This small molecule binds to this protein.
Small molecule (SMILES): C=CC(=O)N1CC[C@H](n2nc(C#Cc3cc(OC)cc(OC)c3)c3c(N)ncnc32)C1

Binding-site contacts:
Ligand atom N05 contacts residue LEU176 of chain 1.A at 3.7 Å.
Ligand atom C0M contacts residue ASN114 of chain 1.A at 2.9 Å.
Ligand atom O02 contacts residue VAL107 of chain 1.A at 3.8 Å.
Ligand atom N06 contacts residue ALA110 of chain 1.A at 2.8 Å (h-bond).
Ligand atom C0L contacts residue TYR109 of chain 1.A at 3.5 Å (hydrophobic).
Ligand atom C0V contacts residue ASN114 of chain 1.A at 3.1 Å.
Ligand atom C0F contacts residue ALA110 of chain 1.A at 3.9 Å (hydrophobic).
Ligand atom N08 contacts residue ALA110 of chain 1.A at 3.5 Å (h-bond).
Ligand atom N08 contacts residue LEU30 of chain 1.A at 3.8 Å.
Ligand atom C0U contacts residue LYS60 of chain 1.A at 3.5 Å.
Ligand atom C0G contacts residue LEU176 of chain 1.A at 3.6 Å (hydrophobic).
Ligand atom O02 contacts residue LYS60 of chain 1.A at 3.0 Å.
Ligand atom C0C contacts residue GLU77 of chain 1.A at 3.5 Å.
Ligand atom O01 contacts residue ILE91 of chain 1.A at 3.8 Å.
Ligand atom N05 contacts residue VAL107 of chain 1.A at 3.9 Å.
Ligand atom C0E contacts residue ASP187 of chain 1.A at 3.9 Å.
Ligand atom C0N contacts residue MET81 of chain 1.A at 3.6 Å (hydrophobic).
Ligand atom C0R contacts residue VAL107 of chain 1.A at 3.8 Å (hydrophobic).
Ligand atom N05 contacts residue GLU108 of chain 1.A at 2.7 Å (salt-bridge).
Ligand atom C0F contacts residue ALA58 of chain 1.A at 3.7 Å (hydrophobic).
Ligand atom C0A contacts residue LEU176 of chain 1.A at 3.5 Å (hydrophobic).
Ligand atom C0N contacts residue PHE188 of chain 1.A at 3.6 Å (hydrophobic).
Ligand atom C0K contacts residue LEU30 of chain 1.A at 3.3 Å (hydrophobic).
Ligand atom C0U contacts residue GLU77 of chain 1.A at 3.5 Å.
Ligand atom N06 contacts residue TYR109 of chain 1.A at 3.5 Å.
Ligand atom C0N contacts residue ILE91 of chain 1.A at 3.6 Å (hydrophobic).
Ligand atom O01 contacts residue ALA186 of chain 1.A at 3.5 Å.
Ligand atom N06 contacts residue GLU108 of chain 1.A at 3.8 Å.
Ligand atom C0N contacts residue ASP187 of chain 1.A at 3.6 Å.
Ligand atom C0D contacts residue LYS60 of chain 1.A at 3.6 Å.
Ligand atom C0F contacts residue GLU108 of chain 1.A at 3.7 Å.
Ligand atom N05 contacts residue ALA58 of chain 1.A at 3.5 Å.
Ligand atom C0U contacts residue VAL105 of chain 1.A at 3.8 Å (hydrophobic).
Ligand atom C0L contacts residue ALA110 of chain 1.A at 2.9 Å (hydrophobic).
Ligand atom C0H contacts residue LEU176 of chain 1.A at 3.7 Å (hydrophobic).
Ligand atom O01 contacts residue ASP187 of chain 1.A at 2.9 Å (salt-bridge).
Ligand atom C0F contacts residue LEU176 of chain 1.A at 3.6 Å (hydrophobic).
Ligand atom C0I contacts residue LEU30 of chain 1.A at 3.4 Å (hydrophobic).
Ligand atom C0G contacts residue VAL38 of chain 1.A at 3.8 Å (hydrophobic).
Ligand atom C0V contacts residue ARG173 of chain 1.A at 3.3 Å.

Sequence of chain 1.A:
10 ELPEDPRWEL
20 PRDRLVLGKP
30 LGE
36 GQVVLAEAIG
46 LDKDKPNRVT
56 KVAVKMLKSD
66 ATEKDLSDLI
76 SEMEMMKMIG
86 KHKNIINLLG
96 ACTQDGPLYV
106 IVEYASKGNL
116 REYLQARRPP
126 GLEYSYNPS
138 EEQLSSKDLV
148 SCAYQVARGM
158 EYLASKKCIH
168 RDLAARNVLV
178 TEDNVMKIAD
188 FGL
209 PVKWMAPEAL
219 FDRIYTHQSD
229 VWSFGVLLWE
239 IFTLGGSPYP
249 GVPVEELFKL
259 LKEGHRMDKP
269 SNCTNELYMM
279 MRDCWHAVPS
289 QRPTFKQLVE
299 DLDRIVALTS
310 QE